Sequence of chain 1.C:
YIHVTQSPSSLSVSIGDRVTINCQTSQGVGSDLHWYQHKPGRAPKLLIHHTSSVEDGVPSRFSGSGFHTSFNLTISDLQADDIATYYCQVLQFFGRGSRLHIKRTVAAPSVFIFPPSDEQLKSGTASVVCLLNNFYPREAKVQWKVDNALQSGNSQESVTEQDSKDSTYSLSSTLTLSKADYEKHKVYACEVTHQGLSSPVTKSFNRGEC

Sequence of chain 1.A:
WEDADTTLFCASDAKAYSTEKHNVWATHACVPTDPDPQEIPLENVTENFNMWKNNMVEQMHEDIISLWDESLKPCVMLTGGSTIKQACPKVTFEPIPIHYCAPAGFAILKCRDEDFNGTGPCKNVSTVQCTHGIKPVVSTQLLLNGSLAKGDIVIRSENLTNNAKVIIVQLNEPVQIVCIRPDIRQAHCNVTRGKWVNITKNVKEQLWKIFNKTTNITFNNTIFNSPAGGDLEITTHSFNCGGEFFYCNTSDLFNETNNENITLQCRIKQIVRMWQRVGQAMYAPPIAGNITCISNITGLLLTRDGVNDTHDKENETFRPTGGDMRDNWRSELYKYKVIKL

This small molecule binds to this protein.
Small molecule (SMILES): CC(=O)N[C@@H]1[C@@H](O)[C@H](O)[C@@H](CO)O[C@H]1O

Binding-site contacts:
Ligand atom C6 contacts residue GLN27 of chain 1.C at 4.1 Å.
Ligand atom C7 contacts residue ASN226 of chain 1.A at 3.3 Å.
Ligand atom C1 contacts residue GLN27 of chain 1.C at 4.3 Å.
Ligand atom C8 contacts residue THR224 of chain 1.A at 3.2 Å.
Ligand atom O6 contacts residue GLN27 of chain 1.C at 4.0 Å.
Ligand atom C5 contacts residue ASN226 of chain 1.A at 3.7 Å.
Ligand atom O7 contacts residue THR224 of chain 1.A at 4.2 Å.
Ligand atom C4 contacts residue ASN226 of chain 1.A at 4.2 Å.
Ligand atom O5 contacts residue ASN226 of chain 1.A at 2.4 Å (h-bond).
Ligand atom C6 contacts residue SER26 of chain 1.C at 3.2 Å.
Ligand atom C2 contacts residue ASN226 of chain 1.A at 2.5 Å.
Ligand atom C1 contacts residue ASN226 of chain 1.A at 1.4 Å.
Ligand atom C5 contacts residue SER26 of chain 1.C at 4.5 Å.
Ligand atom C5 contacts residue GLN27 of chain 1.C at 4.3 Å.
Ligand atom C7 contacts residue THR224 of chain 1.A at 4.2 Å.
Ligand atom C3 contacts residue ASN226 of chain 1.A at 3.8 Å.
Ligand atom O6 contacts residue SER26 of chain 1.C at 2.7 Å (h-bond).
Ligand atom O7 contacts residue ASN226 of chain 1.A at 3.2 Å (h-bond).
Ligand atom C8 contacts residue THR225 of chain 1.A at 4.1 Å.
Ligand atom O5 contacts residue GLN27 of chain 1.C at 3.5 Å.
Ligand atom O5 contacts residue SER26 of chain 1.C at 4.5 Å.
Ligand atom C8 contacts residue ASN226 of chain 1.A at 4.4 Å.
Ligand atom N2 contacts residue ASN226 of chain 1.A at 2.9 Å (h-bond).
Ligand atom O6 contacts residue ASN226 of chain 1.A at 4.1 Å.